Sequence of chain 1.A:
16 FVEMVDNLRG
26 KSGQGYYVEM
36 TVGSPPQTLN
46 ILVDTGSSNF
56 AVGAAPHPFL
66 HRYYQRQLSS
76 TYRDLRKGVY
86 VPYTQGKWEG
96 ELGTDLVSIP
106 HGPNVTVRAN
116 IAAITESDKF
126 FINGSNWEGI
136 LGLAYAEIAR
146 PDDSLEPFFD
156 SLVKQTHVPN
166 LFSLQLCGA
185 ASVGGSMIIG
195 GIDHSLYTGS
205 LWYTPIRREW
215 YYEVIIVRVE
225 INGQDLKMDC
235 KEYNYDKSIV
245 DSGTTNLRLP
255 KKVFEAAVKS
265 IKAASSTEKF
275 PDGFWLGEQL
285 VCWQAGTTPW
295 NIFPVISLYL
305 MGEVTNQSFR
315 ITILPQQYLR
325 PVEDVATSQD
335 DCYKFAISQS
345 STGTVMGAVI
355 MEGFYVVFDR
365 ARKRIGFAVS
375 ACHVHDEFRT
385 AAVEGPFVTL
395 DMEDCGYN

A protein and the small-molecule ligand that binds it are described below.
Small molecule (SMILES): Nc1ccc2ccccc2n1

Binding-site contacts:
Ligand atom C6 contacts residue TYR88 of chain 1.A at 4.2 Å (hydrophobic).
Ligand atom C9 contacts residue ASP49 of chain 1.A at 3.4 Å.
Ligand atom N11 contacts residue SER52 of chain 1.A at 4.0 Å.
Ligand atom N11 contacts residue GLY51 of chain 1.A at 4.1 Å.
Ligand atom N1 contacts residue GLY51 of chain 1.A at 3.4 Å.
Ligand atom C8 contacts residue PHE125 of chain 1.A at 4.5 Å (hydrophobic).
Ligand atom C9 contacts residue ILE135 of chain 1.A at 3.4 Å (hydrophobic).
Ligand atom N1 contacts residue ASP49 of chain 1.A at 2.9 Å (salt-bridge).
Ligand atom C2 contacts residue GLY51 of chain 1.A at 4.2 Å.
Ligand atom N1 contacts residue GLY247 of chain 1.A at 4.0 Å.
Ligand atom C3 contacts residue ASP245 of chain 1.A at 3.9 Å.
Ligand atom C2 contacts residue ASP49 of chain 1.A at 3.5 Å.
Ligand atom C10 contacts residue SER52 of chain 1.A at 4.4 Å.
Ligand atom C3 contacts residue THR248 of chain 1.A at 4.1 Å.
Ligand atom N1 contacts residue THR248 of chain 1.A at 4.4 Å.
Ligand atom C9 contacts residue SER52 of chain 1.A at 4.0 Å.
Ligand atom N11 contacts residue ASP49 of chain 1.A at 2.6 Å (salt-bridge).
Ligand atom C8 contacts residue ILE135 of chain 1.A at 3.8 Å (hydrophobic).
Ligand atom C2 contacts residue ASP245 of chain 1.A at 3.8 Å.
Ligand atom C10 contacts residue ASP49 of chain 1.A at 3.4 Å.
Ligand atom N1 contacts residue ASP245 of chain 1.A at 2.7 Å (salt-bridge).
Ligand atom C10 contacts residue ILE135 of chain 1.A at 4.4 Å (hydrophobic).
Ligand atom C7 contacts residue TYR88 of chain 1.A at 3.9 Å (hydrophobic).